Binding-site contacts:
Ligand atom O2' contacts residue ASN152 of chain 1.D at 3.7 Å.
Ligand atom C4' contacts residue ASP213 of chain 1.D at 3.5 Å.
Ligand atom O6 contacts residue GLY262 of chain 1.D at 3.0 Å.
Ligand atom O3P contacts residue SER178 of chain 1.D at 2.9 Å (h-bond).
Ligand atom O2P contacts residue SER237 of chain 1.D at 3.1 Å (h-bond).
Ligand atom C6 contacts residue N091 of chain 1.N at 3.5 Å.
Ligand atom O3P contacts residue GLY215 of chain 1.D at 3.0 Å (h-bond).
Ligand atom O3P contacts residue GLY177 of chain 1.D at 3.2 Å.
Ligand atom N1 contacts residue GLU290 of chain 1.D at 2.9 Å (salt-bridge).
Ligand atom O2' contacts residue ASP213 of chain 1.D at 2.4 Å (salt-bridge).
Ligand atom C2 contacts residue CYS180 of chain 1.D at 3.1 Å (hydrophobic).
Ligand atom C5 contacts residue N091 of chain 1.N at 3.6 Å.
Ligand atom N7 contacts residue MET263 of chain 1.D at 2.9 Å (h-bond).
Ligand atom C6 contacts residue GLY264 of chain 1.D at 3.6 Å.
Ligand atom O3' contacts residue SER51 of chain 1.D at 3.2 Å (h-bond).
Ligand atom O2P contacts residue TYR260 of chain 1.D at 2.8 Å (h-bond).
Ligand atom O3' contacts residue MET234 of chain 1.D at 3.5 Å (h-bond).
Ligand atom N7 contacts residue GLY262 of chain 1.D at 3.3 Å.
Ligand atom C5' contacts residue TYR260 of chain 1.D at 3.6 Å (hydrophobic).
Ligand atom C8 contacts residue MET53 of chain 1.D at 3.3 Å (hydrophobic).
Ligand atom O1P contacts residue GLY236 of chain 1.D at 3.0 Å (h-bond).
Ligand atom C4 contacts residue ILE179 of chain 1.D at 3.6 Å (hydrophobic).
Ligand atom N3 contacts residue CYS180 of chain 1.D at 3.5 Å.
Ligand atom N7 contacts residue MET53 of chain 1.D at 3.6 Å.
Ligand atom C2 contacts residue GLU290 of chain 1.D at 3.5 Å.
Ligand atom N1 contacts residue N091 of chain 1.N at 3.2 Å.
Ligand atom N3 contacts residue N091 of chain 1.N at 3.4 Å.
Ligand atom N7 contacts residue ILE179 of chain 1.D at 3.3 Å.
Ligand atom C8 contacts residue ILE179 of chain 1.D at 3.5 Å (hydrophobic).
Ligand atom C5 contacts residue ILE179 of chain 1.D at 3.4 Å (hydrophobic).
Ligand atom O3' contacts residue ASP213 of chain 1.D at 2.5 Å (salt-bridge).
Ligand atom O5' contacts residue GLY177 of chain 1.D at 3.4 Å.
Ligand atom C2 contacts residue N091 of chain 1.N at 3.1 Å.
Ligand atom O6 contacts residue GLY291 of chain 1.D at 3.5 Å.
Ligand atom O2P contacts residue SER178 of chain 1.D at 2.5 Å (h-bond).
Ligand atom O6 contacts residue MET263 of chain 1.D at 3.1 Å (h-bond).
Ligand atom C5 contacts residue MET263 of chain 1.D at 3.6 Å (hydrophobic).
Ligand atom C2' contacts residue ASP213 of chain 1.D at 3.7 Å.
Ligand atom O6 contacts residue GLY264 of chain 1.D at 2.8 Å (h-bond).
Ligand atom C3' contacts residue ASP213 of chain 1.D at 3.3 Å.

Sequence of chain 1.D:
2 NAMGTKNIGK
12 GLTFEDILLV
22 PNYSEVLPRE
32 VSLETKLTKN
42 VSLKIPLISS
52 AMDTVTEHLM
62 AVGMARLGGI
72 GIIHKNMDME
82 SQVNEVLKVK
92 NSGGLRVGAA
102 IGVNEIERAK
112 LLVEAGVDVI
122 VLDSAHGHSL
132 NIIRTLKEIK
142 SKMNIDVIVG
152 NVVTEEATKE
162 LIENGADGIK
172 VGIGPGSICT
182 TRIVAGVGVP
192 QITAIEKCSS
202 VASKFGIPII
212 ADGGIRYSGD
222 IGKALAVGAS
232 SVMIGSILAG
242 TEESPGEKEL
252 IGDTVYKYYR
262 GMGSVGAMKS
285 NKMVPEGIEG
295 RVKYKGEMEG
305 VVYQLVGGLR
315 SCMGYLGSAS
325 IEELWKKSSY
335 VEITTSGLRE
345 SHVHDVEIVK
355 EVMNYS

This small molecule binds to this protein.
Small molecule (SMILES): O=c1[nH]cnc2c1ncn2[C@@H]1O[C@H](COP(=O)(O)O)[C@@H](O)[C@H]1O